Sequence of chain 1.C:
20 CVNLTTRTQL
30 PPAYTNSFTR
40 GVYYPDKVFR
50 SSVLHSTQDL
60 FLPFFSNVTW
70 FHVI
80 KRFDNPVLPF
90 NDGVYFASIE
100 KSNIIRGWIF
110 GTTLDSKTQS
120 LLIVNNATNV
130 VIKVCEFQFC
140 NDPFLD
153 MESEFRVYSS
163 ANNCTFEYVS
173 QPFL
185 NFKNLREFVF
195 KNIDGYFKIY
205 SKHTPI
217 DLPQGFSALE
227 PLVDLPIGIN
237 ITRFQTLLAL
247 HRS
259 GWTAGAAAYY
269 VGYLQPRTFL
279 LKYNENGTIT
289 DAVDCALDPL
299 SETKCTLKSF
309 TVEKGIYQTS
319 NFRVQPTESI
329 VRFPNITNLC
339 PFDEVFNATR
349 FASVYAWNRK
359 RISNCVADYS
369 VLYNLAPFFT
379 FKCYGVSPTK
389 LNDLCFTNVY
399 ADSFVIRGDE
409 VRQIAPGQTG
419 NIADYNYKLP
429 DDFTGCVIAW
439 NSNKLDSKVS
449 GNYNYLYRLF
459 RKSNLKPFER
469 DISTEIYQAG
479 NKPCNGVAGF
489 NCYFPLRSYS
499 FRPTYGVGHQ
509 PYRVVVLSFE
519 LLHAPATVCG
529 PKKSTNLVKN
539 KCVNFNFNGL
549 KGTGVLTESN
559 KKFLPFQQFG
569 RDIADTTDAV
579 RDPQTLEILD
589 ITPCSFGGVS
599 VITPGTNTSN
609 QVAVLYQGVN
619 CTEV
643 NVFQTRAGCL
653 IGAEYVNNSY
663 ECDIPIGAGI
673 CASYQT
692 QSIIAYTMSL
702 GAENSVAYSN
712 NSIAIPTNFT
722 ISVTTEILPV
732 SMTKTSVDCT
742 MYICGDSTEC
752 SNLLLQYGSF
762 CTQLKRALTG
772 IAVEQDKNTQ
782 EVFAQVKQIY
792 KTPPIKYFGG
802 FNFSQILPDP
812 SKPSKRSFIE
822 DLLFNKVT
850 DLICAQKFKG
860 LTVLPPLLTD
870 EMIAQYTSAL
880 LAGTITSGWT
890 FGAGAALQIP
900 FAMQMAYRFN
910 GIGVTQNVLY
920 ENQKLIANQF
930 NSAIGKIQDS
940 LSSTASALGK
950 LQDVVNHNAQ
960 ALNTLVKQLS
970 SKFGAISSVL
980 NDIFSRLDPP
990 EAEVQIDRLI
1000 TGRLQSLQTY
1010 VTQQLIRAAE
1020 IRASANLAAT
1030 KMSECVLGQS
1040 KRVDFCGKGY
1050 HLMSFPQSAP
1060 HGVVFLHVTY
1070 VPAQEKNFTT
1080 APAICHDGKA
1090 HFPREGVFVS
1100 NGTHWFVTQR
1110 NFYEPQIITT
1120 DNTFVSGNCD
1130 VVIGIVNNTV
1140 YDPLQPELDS

The protein below binds the small molecule below.
Small molecule (SMILES): CC(=O)N[C@@H]1[C@@H](O)[C@H](O)[C@@H](CO)O[C@H]1O

Binding-site contacts:
Ligand atom C8 contacts residue PHE340 of chain 1.C at 3.6 Å (hydrophobic).
Ligand atom C5 contacts residue ASN345 of chain 1.C at 3.7 Å.
Ligand atom O5 contacts residue ASN345 of chain 1.C at 2.4 Å (h-bond).
Ligand atom C7 contacts residue ASP341 of chain 1.C at 3.5 Å.
Ligand atom N2 contacts residue ASN345 of chain 1.C at 2.9 Å (h-bond).
Ligand atom C3 contacts residue ASP341 of chain 1.C at 4.5 Å.
Ligand atom N2 contacts residue ASP341 of chain 1.C at 2.8 Å (salt-bridge).
Ligand atom O7 contacts residue ASN345 of chain 1.C at 3.5 Å (h-bond).
Ligand atom C4 contacts residue ASN345 of chain 1.C at 4.2 Å.
Ligand atom C8 contacts residue ASP341 of chain 1.C at 3.3 Å.
Ligand atom C2 contacts residue ASN345 of chain 1.C at 2.4 Å.
Ligand atom O3 contacts residue ASP341 of chain 1.C at 3.9 Å.
Ligand atom C8 contacts residue ASN345 of chain 1.C at 4.5 Å.
Ligand atom C8 contacts residue PHE344 of chain 1.C at 4.1 Å (hydrophobic).
Ligand atom C7 contacts residue ASN345 of chain 1.C at 3.6 Å.
Ligand atom C1 contacts residue ASN345 of chain 1.C at 1.4 Å.
Ligand atom C2 contacts residue ASP341 of chain 1.C at 3.8 Å.
Ligand atom C3 contacts residue ASN345 of chain 1.C at 3.8 Å.